A protein and the small-molecule ligand that binds it are described below.
Small molecule (SMILES): CS(=O)(=O)c1cccc(Nc2nccc(Nc3cccc4[nH]ncc34)n2)c1

Binding-site contacts:
Ligand atom C18 contacts residue MET99 of chain 1.A at 3.3 Å (hydrophobic).
Ligand atom N2 contacts residue LEU150 of chain 1.A at 3.8 Å.
Ligand atom C3 contacts residue ILE24 of chain 1.A at 3.5 Å (hydrophobic).
Ligand atom O1 contacts residue GLY102 of chain 1.A at 3.8 Å.
Ligand atom O1 contacts residue GLU100 of chain 1.A at 3.2 Å (salt-bridge).
Ligand atom C14 contacts residue THR96 of chain 1.A at 3.7 Å.
Ligand atom N5 contacts residue GLU67 of chain 1.A at 3.4 Å (salt-bridge).
Ligand atom N1 contacts residue MET99 of chain 1.A at 2.8 Å (h-bond).
Ligand atom C6 contacts residue ILE24 of chain 1.A at 3.7 Å (hydrophobic).
Ligand atom C15 contacts residue LYS50 of chain 1.A at 3.6 Å.
Ligand atom C8 contacts residue THR96 of chain 1.A at 3.6 Å.
Ligand atom C8 contacts residue ALA48 of chain 1.A at 3.3 Å (hydrophobic).
Ligand atom N4 contacts residue ASP161 of chain 1.A at 3.8 Å.
Ligand atom C1 contacts residue GLU100 of chain 1.A at 3.4 Å.
Ligand atom N2 contacts residue MET99 of chain 1.A at 3.0 Å (h-bond).
Ligand atom C13 contacts residue LYS50 of chain 1.A at 3.6 Å.
Ligand atom N6 contacts residue LEU150 of chain 1.A at 3.8 Å.
Ligand atom C18 contacts residue GLY102 of chain 1.A at 3.5 Å.
Ligand atom C10 contacts residue ALA48 of chain 1.A at 3.5 Å (hydrophobic).
Ligand atom C6 contacts residue GLY102 of chain 1.A at 3.6 Å.
Ligand atom N4 contacts residue LYS50 of chain 1.A at 3.5 Å (salt-bridge).
Ligand atom C14 contacts residue LYS50 of chain 1.A at 3.6 Å.
Ligand atom C9 contacts residue LEU150 of chain 1.A at 3.5 Å (hydrophobic).
Ligand atom N3 contacts residue VAL32 of chain 1.A at 3.8 Å.
Ligand atom N5 contacts residue ASP161 of chain 1.A at 3.0 Å (salt-bridge).
Ligand atom C13 contacts residue THR96 of chain 1.A at 3.6 Å.
Ligand atom C9 contacts residue ALA48 of chain 1.A at 3.2 Å (hydrophobic).
Ligand atom C6 contacts residue MET99 of chain 1.A at 3.5 Å (hydrophobic).
Ligand atom C8 contacts residue MET99 of chain 1.A at 3.7 Å (hydrophobic).
Ligand atom C15 contacts residue GLU67 of chain 1.A at 3.8 Å.
Ligand atom C1 contacts residue PHE98 of chain 1.A at 3.4 Å (hydrophobic).
Ligand atom N2 contacts residue ALA48 of chain 1.A at 3.7 Å.
Ligand atom N5 contacts residue SER160 of chain 1.A at 3.5 Å.
Ligand atom C8 contacts residue GLU97 of chain 1.A at 3.1 Å.
Ligand atom C9 contacts residue THR96 of chain 1.A at 3.3 Å.
Ligand atom N4 contacts residue GLU67 of chain 1.A at 2.7 Å (salt-bridge).
Ligand atom C8 contacts residue LEU150 of chain 1.A at 3.6 Å (hydrophobic).
Ligand atom C10 contacts residue LEU150 of chain 1.A at 3.6 Å (hydrophobic).
Ligand atom C5 contacts residue ILE24 of chain 1.A at 3.7 Å (hydrophobic).
Ligand atom C16 contacts residue SER160 of chain 1.A at 3.7 Å.

Sequence of chain 1.A:
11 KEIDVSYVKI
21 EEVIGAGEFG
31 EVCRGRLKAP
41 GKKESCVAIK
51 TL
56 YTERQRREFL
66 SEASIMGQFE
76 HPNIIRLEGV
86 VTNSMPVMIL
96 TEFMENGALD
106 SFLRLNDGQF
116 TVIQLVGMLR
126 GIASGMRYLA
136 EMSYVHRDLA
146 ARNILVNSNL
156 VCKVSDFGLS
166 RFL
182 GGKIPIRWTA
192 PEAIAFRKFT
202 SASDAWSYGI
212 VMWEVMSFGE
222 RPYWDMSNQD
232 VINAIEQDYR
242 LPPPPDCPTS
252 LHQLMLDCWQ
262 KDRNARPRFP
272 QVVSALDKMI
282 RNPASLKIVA